This small molecule binds to this protein.
Small molecule (SMILES): Nc1nc(=O)c2ncn([C@@H]3O[C@H](CO[P](=O)(O)O[C@H]4[C@@H](O)[C@H](n5cnc6c(N)ncnc65)O[C@@H]4CO[P](=O)(O)O[C@H]4[C@@H](O)[C@H](n5ccc(=O)[nH]c5=O)O[C@@H]4CO[P](=O)(O)O[C@H]4[C@@H](O)[C@H](n5cnc6c(=O)nc(N)[nH]c65)O[C@@H]4CO[P](=O)(O)O[C@H]4[C@@H](O)[C@H](n5cnc6c(=O)nc(N)[nH]c65)O[C@@H]4CO[P](=O)(O)O[C@H]4[C@@H](O)[C@H](n5cnc6c(=O)nc(N)[nH]c65)O[C@@H]4CO)[C@@H](O)[C@H]3O)c2[nH]1

Sequence of chain 1.A:
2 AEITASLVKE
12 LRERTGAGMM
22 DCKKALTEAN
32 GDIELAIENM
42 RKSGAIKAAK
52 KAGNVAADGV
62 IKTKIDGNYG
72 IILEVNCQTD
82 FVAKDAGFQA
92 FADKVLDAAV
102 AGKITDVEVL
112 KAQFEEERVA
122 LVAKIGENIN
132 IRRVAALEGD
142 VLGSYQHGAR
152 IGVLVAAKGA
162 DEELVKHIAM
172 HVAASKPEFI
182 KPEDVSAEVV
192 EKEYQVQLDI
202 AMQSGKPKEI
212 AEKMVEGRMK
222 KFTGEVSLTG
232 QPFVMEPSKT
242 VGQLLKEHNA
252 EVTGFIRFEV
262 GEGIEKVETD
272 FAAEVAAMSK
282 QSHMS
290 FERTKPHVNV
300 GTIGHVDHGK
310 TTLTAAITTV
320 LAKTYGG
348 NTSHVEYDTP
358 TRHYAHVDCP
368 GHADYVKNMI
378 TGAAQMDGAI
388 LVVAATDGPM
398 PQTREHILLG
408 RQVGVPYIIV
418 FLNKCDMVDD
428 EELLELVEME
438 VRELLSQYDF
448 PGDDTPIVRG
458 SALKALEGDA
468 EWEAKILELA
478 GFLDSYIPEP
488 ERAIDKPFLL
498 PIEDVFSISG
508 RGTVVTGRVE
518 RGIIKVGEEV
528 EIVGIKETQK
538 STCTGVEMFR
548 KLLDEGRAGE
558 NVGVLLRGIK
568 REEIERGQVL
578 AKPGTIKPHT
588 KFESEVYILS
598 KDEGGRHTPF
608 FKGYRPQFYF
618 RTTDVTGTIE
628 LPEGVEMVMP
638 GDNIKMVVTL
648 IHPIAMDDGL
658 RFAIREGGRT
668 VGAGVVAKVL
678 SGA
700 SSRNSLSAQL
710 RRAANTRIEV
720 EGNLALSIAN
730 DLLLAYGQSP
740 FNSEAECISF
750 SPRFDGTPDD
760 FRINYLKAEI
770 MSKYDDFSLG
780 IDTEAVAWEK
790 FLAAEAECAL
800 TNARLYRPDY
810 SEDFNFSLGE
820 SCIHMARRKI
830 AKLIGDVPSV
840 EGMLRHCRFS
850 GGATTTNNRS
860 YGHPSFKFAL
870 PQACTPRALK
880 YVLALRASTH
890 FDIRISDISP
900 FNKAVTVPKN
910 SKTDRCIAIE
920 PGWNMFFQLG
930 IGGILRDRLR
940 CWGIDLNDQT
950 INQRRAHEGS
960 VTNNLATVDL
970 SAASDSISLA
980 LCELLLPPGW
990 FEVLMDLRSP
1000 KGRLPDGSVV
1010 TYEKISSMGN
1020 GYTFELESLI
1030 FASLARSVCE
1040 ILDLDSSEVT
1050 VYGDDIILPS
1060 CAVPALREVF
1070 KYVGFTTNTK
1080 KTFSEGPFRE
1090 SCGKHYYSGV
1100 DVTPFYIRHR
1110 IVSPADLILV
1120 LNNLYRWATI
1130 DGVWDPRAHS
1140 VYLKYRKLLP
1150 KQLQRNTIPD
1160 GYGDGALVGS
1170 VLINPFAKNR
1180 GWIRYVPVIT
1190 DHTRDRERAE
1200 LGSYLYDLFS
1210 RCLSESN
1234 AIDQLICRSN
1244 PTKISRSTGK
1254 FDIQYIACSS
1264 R

Binding-site contacts:
Ligand atom OP1 contacts residue ASN946 of chain 1.A at 3.0 Å (h-bond).
Ligand atom O6 contacts residue C3 of chain 1.B at 3.0 Å (h-bond).
Ligand atom O6 contacts residue A5 of chain 1.B at 3.1 Å (h-bond).
Ligand atom C6 contacts residue ATP1 of chain 1.D at 3.3 Å.
Ligand atom C2 contacts residue C6 of chain 1.B at 3.2 Å.
Ligand atom N3 contacts residue ATP1 of chain 1.D at 3.1 Å (h-bond).
Ligand atom N1 contacts residue C3 of chain 1.B at 2.7 Å (h-bond).
Ligand atom O6 contacts residue C8 of chain 1.B at 2.6 Å (h-bond).
Ligand atom N1 contacts residue C6 of chain 1.B at 2.7 Å (h-bond).
Ligand atom N1 contacts residue U4 of chain 1.B at 2.9 Å (h-bond).
Ligand atom O3' contacts residue ARG935 of chain 1.A at 3.3 Å (salt-bridge).
Ligand atom N2 contacts residue C7 of chain 1.B at 2.4 Å (h-bond).
Ligand atom C4 contacts residue ATP1 of chain 1.D at 3.2 Å.
Ligand atom N2 contacts residue U4 of chain 1.B at 3.2 Å (h-bond).
Ligand atom N2 contacts residue PHE1023 of chain 1.A at 3.1 Å.
Ligand atom N2 contacts residue C8 of chain 1.B at 3.2 Å (h-bond).
Ligand atom C2 contacts residue ATP1 of chain 1.D at 3.2 Å.
Ligand atom N2 contacts residue GLN948 of chain 1.A at 2.8 Å (h-bond).
Ligand atom C6 contacts residue C3 of chain 1.B at 3.2 Å.
Ligand atom OP1 contacts residue LEU928 of chain 1.A at 3.3 Å.
Ligand atom C6 contacts residue C8 of chain 1.B at 3.2 Å.
Ligand atom O3' contacts residue ASN946 of chain 1.A at 3.0 Å (h-bond).
Ligand atom C2 contacts residue C3 of chain 1.B at 3.1 Å.
Ligand atom C2 contacts residue C7 of chain 1.B at 3.2 Å.
Ligand atom N3 contacts residue A5 of chain 1.B at 3.4 Å (h-bond).
Ligand atom C2 contacts residue GLN948 of chain 1.A at 3.4 Å.
Ligand atom N1 contacts residue C7 of chain 1.B at 3.1 Å (h-bond).
Ligand atom O2 contacts residue A5 of chain 1.B at 2.6 Å (h-bond).
Ligand atom N6 contacts residue U4 of chain 1.B at 2.9 Å (h-bond).
Ligand atom N1 contacts residue C8 of chain 1.B at 2.8 Å (h-bond).
Ligand atom OP1 contacts residue ARG847 of chain 1.A at 2.5 Å (salt-bridge).
Ligand atom O2' contacts residue ASN1019 of chain 1.A at 3.4 Å (h-bond).
Ligand atom N9 contacts residue ATP1 of chain 1.D at 3.2 Å (h-bond).
Ligand atom N1 contacts residue ATP1 of chain 1.D at 3.3 Å.
Ligand atom N3 contacts residue GLN948 of chain 1.A at 3.1 Å (h-bond).
Ligand atom N2 contacts residue C3 of chain 1.B at 2.5 Å (h-bond).
Ligand atom N2 contacts residue C6 of chain 1.B at 2.9 Å (h-bond).
Ligand atom C5 contacts residue ATP1 of chain 1.D at 3.2 Å.
Ligand atom O6 contacts residue C6 of chain 1.B at 3.0 Å (h-bond).
Ligand atom N7 contacts residue ATP1 of chain 1.D at 3.3 Å (h-bond).